Sequence of chain 1.D:
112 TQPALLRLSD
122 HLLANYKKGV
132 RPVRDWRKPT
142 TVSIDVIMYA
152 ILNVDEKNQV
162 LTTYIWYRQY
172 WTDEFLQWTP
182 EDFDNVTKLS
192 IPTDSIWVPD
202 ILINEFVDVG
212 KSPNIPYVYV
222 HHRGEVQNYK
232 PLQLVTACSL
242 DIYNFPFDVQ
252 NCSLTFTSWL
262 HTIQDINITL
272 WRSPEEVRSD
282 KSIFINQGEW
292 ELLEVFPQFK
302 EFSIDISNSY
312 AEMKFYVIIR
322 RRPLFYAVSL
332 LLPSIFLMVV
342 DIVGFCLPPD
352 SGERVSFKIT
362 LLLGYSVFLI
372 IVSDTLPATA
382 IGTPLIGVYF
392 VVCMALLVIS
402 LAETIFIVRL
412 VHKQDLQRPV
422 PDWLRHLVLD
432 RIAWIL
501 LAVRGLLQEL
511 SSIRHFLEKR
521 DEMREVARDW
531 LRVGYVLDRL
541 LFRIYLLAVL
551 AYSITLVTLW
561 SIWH

Sequence of chain 1.E:
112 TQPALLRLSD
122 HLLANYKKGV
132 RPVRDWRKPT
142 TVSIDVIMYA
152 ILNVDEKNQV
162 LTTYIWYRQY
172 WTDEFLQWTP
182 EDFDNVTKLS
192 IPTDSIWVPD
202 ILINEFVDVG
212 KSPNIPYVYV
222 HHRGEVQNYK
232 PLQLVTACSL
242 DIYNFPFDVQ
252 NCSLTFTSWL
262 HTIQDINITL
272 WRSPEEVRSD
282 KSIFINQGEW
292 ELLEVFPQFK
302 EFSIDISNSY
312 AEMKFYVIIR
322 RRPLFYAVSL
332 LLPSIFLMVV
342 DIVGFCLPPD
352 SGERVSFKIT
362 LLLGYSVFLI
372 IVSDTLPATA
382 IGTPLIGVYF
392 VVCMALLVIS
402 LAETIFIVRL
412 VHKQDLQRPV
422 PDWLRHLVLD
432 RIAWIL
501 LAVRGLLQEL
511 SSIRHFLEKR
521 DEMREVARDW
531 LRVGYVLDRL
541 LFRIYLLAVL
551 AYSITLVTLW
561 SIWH

Binding-site contacts:
Ligand atom N21 contacts residue TYR230 of chain 1.D at 4.0 Å.
Ligand atom C02 contacts residue ILE148 of chain 1.D at 3.9 Å (hydrophobic).
Ligand atom C17 contacts residue ARG169 of chain 1.D at 4.0 Å.
Ligand atom C27 contacts residue ILE305 of chain 1.E at 3.5 Å (hydrophobic).
Ligand atom N19 contacts residue TRP167 of chain 1.D at 3.8 Å.
Ligand atom CL01 contacts residue ILE305 of chain 1.E at 3.5 Å.
Ligand atom C07 contacts residue ARG169 of chain 1.D at 3.8 Å.
Ligand atom C11 contacts residue TYR230 of chain 1.D at 3.9 Å (hydrophobic).
Ligand atom C03 contacts residue ASP281 of chain 1.D at 3.6 Å.
Ligand atom C25 contacts residue TYR311 of chain 1.E at 3.5 Å (hydrophobic).
Ligand atom CL01 contacts residue ILE148 of chain 1.D at 3.4 Å.
Ligand atom C10 contacts residue TYR311 of chain 1.E at 3.9 Å (hydrophobic).
Ligand atom C16 contacts residue ILE148 of chain 1.D at 4.0 Å (hydrophobic).
Ligand atom C20 contacts residue TYR230 of chain 1.D at 3.7 Å (hydrophobic).
Ligand atom C26 contacts residue TYR311 of chain 1.E at 3.9 Å (hydrophobic).
Ligand atom C10 contacts residue PHE303 of chain 1.E at 3.9 Å (hydrophobic).
Ligand atom N24 contacts residue TRP260 of chain 1.E at 3.4 Å (h-bond).
Ligand atom C22 contacts residue TRP167 of chain 1.D at 3.6 Å (hydrophobic).
Ligand atom N24 contacts residue SER259 of chain 1.E at 4.0 Å.
Ligand atom CL01 contacts residue SER283 of chain 1.D at 2.9 Å.
Ligand atom C14 contacts residue ARG169 of chain 1.D at 3.2 Å.
Ligand atom C26 contacts residue TRP260 of chain 1.E at 3.1 Å (hydrophobic).
Ligand atom C04 contacts residue ARG273 of chain 1.D at 3.3 Å.
Ligand atom C16 contacts residue TRP167 of chain 1.D at 3.1 Å (hydrophobic).
Ligand atom C13 contacts residue ARG169 of chain 1.D at 3.8 Å.
Ligand atom C17 contacts residue TYR168 of chain 1.D at 3.7 Å (hydrophobic).
Ligand atom N19 contacts residue TYR230 of chain 1.D at 3.6 Å.
Ligand atom C14 contacts residue ASP146 of chain 1.D at 4.0 Å.
Ligand atom C17 contacts residue TRP167 of chain 1.D at 3.4 Å (hydrophobic).
Ligand atom C15 contacts residue ASP146 of chain 1.D at 3.4 Å.
Ligand atom C26 contacts residue TYR230 of chain 1.D at 3.9 Å (hydrophobic).
Ligand atom C15 contacts residue ARG169 of chain 1.D at 3.3 Å.
Ligand atom C16 contacts residue ARG169 of chain 1.D at 3.6 Å.
Ligand atom C23 contacts residue TRP167 of chain 1.D at 3.7 Å (hydrophobic).
Ligand atom C25 contacts residue TRP260 of chain 1.E at 3.3 Å (hydrophobic).
Ligand atom CL01 contacts residue ILE284 of chain 1.D at 3.5 Å.
Ligand atom C02 contacts residue ILE305 of chain 1.E at 3.5 Å (hydrophobic).
Ligand atom C15 contacts residue ILE148 of chain 1.D at 3.7 Å (hydrophobic).
Ligand atom C20 contacts residue TRP167 of chain 1.D at 4.0 Å (hydrophobic).
Ligand atom C22 contacts residue TRP260 of chain 1.E at 3.7 Å (hydrophobic).

A small-molecule ligand and the protein it binds are described below.
Small molecule (SMILES): Clc1cccc(Cn2ccc3c(N4CCNCC4)nc4ccccc4c32)c1